This small molecule binds to this protein.
Small molecule (SMILES): COc1cc(C[C@H]2SC(=O)NC2=O)ccc1Oc1ccc(C#N)cc1C(F)(F)F

Sequence of chain 1.A:
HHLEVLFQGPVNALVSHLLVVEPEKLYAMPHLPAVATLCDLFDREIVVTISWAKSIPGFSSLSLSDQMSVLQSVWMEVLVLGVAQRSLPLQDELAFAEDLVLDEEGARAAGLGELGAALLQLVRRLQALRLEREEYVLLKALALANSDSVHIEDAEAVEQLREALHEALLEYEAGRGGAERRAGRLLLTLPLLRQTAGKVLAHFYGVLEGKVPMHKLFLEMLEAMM

Binding-site contacts:
Ligand atom C12 contacts residue CYS54 of chain 1.A at 3.5 Å (hydrophobic).
Ligand atom C22 contacts residue GLU60 of chain 1.A at 3.8 Å.
Ligand atom C04 contacts residue PHE224 of chain 1.A at 3.7 Å (hydrophobic).
Ligand atom S08 contacts residue PHE224 of chain 1.A at 3.8 Å.
Ligand atom F27 contacts residue PHE57 of chain 1.A at 3.6 Å.
Ligand atom C12 contacts residue VAL233 of chain 1.A at 3.8 Å (hydrophobic).
Ligand atom N23 contacts residue PHE111 of chain 1.A at 3.4 Å (h-bond).
Ligand atom C01 contacts residue ALA125 of chain 1.A at 3.2 Å (hydrophobic).
Ligand atom O13 contacts residue CYS54 of chain 1.A at 3.7 Å.
Ligand atom O02 contacts residue LEU127 of chain 1.A at 3.3 Å.
Ligand atom C15 contacts residue PHE57 of chain 1.A at 3.2 Å (hydrophobic).
Ligand atom N23 contacts residue ARG101 of chain 1.A at 3.2 Å (salt-bridge).
Ligand atom O17 contacts residue PHE224 of chain 1.A at 3.3 Å.
Ligand atom F27 contacts residue VAL220 of chain 1.A at 3.2 Å.
Ligand atom C01 contacts residue LEU53 of chain 1.A at 3.7 Å (hydrophobic).
Ligand atom S08 contacts residue CYS54 of chain 1.A at 3.6 Å (h-bond).
Ligand atom C20 contacts residue LEU53 of chain 1.A at 3.5 Å (hydrophobic).
Ligand atom C16 contacts residue PHE224 of chain 1.A at 3.2 Å (hydrophobic).
Ligand atom F28 contacts residue LEU127 of chain 1.A at 3.6 Å.
Ligand atom C15 contacts residue PHE224 of chain 1.A at 3.8 Å (hydrophobic).
Ligand atom C14 contacts residue MET235 of chain 1.A at 3.4 Å (hydrophobic).
Ligand atom C19 contacts residue LEU53 of chain 1.A at 3.2 Å (hydrophobic).
Ligand atom C05 contacts residue CYS54 of chain 1.A at 3.0 Å (hydrophobic).
Ligand atom C15 contacts residue MET235 of chain 1.A at 3.3 Å (hydrophobic).
Ligand atom C03 contacts residue PHE224 of chain 1.A at 3.4 Å (hydrophobic).
Ligand atom N23 contacts residue GLU60 of chain 1.A at 3.3 Å.
Ligand atom N23 contacts residue LEU56 of chain 1.A at 3.8 Å.
Ligand atom C07 contacts residue VAL233 of chain 1.A at 3.8 Å (hydrophobic).
Ligand atom C06 contacts residue CYS54 of chain 1.A at 2.3 Å (hydrophobic).
Ligand atom C04 contacts residue CYS54 of chain 1.A at 3.2 Å (hydrophobic).
Ligand atom O02 contacts residue PHE224 of chain 1.A at 3.7 Å.
Ligand atom O02 contacts residue LEU53 of chain 1.A at 3.4 Å.
Ligand atom C07 contacts residue CYS54 of chain 1.A at 3.0 Å (hydrophobic).
Ligand atom C14 contacts residue PHE57 of chain 1.A at 3.4 Å (hydrophobic).
Ligand atom C20 contacts residue PHE57 of chain 1.A at 3.8 Å (hydrophobic).
Ligand atom C18 contacts residue PHE57 of chain 1.A at 3.6 Å (hydrophobic).
Ligand atom N23 contacts residue VAL98 of chain 1.A at 3.7 Å.
Ligand atom C19 contacts residue PHE57 of chain 1.A at 3.6 Å (hydrophobic).
Ligand atom F27 contacts residue PHE224 of chain 1.A at 3.7 Å.
Ligand atom C01 contacts residue LEU127 of chain 1.A at 3.4 Å (hydrophobic).